Binding-site contacts:
Ligand atom CA2 contacts residue THR198 of chain 1.A at 3.4 Å.
Ligand atom CA3 contacts residue THR198 of chain 1.A at 3.3 Å.
Ligand atom OA2 contacts residue ZN1 of chain 1.B at 1.9 Å.
Ligand atom CA3 contacts residue THR199 of chain 1.A at 3.2 Å.
Ligand atom CA1 contacts residue THR198 of chain 1.A at 4.3 Å.
Ligand atom OA2 contacts residue HIS119 of chain 1.A at 3.6 Å.
Ligand atom CA6 contacts residue VAL121 of chain 1.A at 3.7 Å (hydrophobic).
Ligand atom CA6 contacts residue ZN1 of chain 1.B at 4.4 Å.
Ligand atom CAE contacts residue THR198 of chain 1.A at 4.4 Å.
Ligand atom OA1 contacts residue HIS96 of chain 1.A at 4.3 Å.
Ligand atom CA5 contacts residue VAL121 of chain 1.A at 4.3 Å (hydrophobic).
Ligand atom CA6 contacts residue HIS94 of chain 1.A at 4.3 Å.
Ligand atom OA1 contacts residue ZN1 of chain 1.B at 2.4 Å.
Ligand atom OA1 contacts residue VAL121 of chain 1.A at 4.2 Å.
Ligand atom CA2 contacts residue HIS119 of chain 1.A at 4.4 Å.
Ligand atom CA3 contacts residue ZN1 of chain 1.B at 4.2 Å.
Ligand atom CB3 contacts residue THR198 of chain 1.A at 3.7 Å.
Ligand atom CA2 contacts residue HIS94 of chain 1.A at 3.7 Å.
Ligand atom CB3 contacts residue THR199 of chain 1.A at 3.5 Å.
Ligand atom OA2 contacts residue HIS94 of chain 1.A at 3.2 Å (h-bond).
Ligand atom CA3 contacts residue GLY197 of chain 1.A at 4.0 Å.
Ligand atom OA1 contacts residue HIS94 of chain 1.A at 3.2 Å (h-bond).
Ligand atom CA1 contacts residue ZN1 of chain 1.B at 3.1 Å.
Ligand atom CA2 contacts residue THR199 of chain 1.A at 4.3 Å.
Ligand atom CA5 contacts residue LEU140 of chain 1.A at 4.3 Å (hydrophobic).
Ligand atom OA2 contacts residue GLU106 of chain 1.A at 4.2 Å.
Ligand atom CA2 contacts residue ZN1 of chain 1.B at 2.9 Å.
Ligand atom OA1 contacts residue HIS119 of chain 1.A at 2.9 Å (h-bond).
Ligand atom CA5 contacts residue GLY197 of chain 1.A at 4.0 Å.
Ligand atom OA2 contacts residue HIS96 of chain 1.A at 3.1 Å (h-bond).
Ligand atom CA2 contacts residue HIS96 of chain 1.A at 4.4 Å.
Ligand atom CB3 contacts residue GLY197 of chain 1.A at 3.5 Å.
Ligand atom CA1 contacts residue VAL121 of chain 1.A at 4.3 Å (hydrophobic).
Ligand atom OA1 contacts residue VAL142 of chain 1.A at 4.1 Å.
Ligand atom OA1 contacts residue TRP208 of chain 1.A at 3.9 Å.
Ligand atom CA1 contacts residue HIS119 of chain 1.A at 4.0 Å.
Ligand atom CAE contacts residue GLY197 of chain 1.A at 3.5 Å.
Ligand atom OA2 contacts residue THR198 of chain 1.A at 2.7 Å (h-bond).
Ligand atom CA6 contacts residue VAL142 of chain 1.A at 4.0 Å (hydrophobic).
Ligand atom CA1 contacts residue HIS94 of chain 1.A at 3.6 Å.

Sequence of chain 1.A:
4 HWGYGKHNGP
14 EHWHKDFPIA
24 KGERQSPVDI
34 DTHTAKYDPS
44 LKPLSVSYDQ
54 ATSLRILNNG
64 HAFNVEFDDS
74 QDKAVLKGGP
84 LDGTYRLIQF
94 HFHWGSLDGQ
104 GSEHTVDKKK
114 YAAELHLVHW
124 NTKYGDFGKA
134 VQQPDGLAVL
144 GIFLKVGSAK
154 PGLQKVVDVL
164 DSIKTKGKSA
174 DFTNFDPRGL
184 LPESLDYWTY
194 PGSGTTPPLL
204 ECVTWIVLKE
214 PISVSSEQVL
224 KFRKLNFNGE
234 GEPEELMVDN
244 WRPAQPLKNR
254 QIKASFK

The protein below binds the small molecule below.
Small molecule (SMILES): O=c1cccccc1O